Sequence of chain 1.A:
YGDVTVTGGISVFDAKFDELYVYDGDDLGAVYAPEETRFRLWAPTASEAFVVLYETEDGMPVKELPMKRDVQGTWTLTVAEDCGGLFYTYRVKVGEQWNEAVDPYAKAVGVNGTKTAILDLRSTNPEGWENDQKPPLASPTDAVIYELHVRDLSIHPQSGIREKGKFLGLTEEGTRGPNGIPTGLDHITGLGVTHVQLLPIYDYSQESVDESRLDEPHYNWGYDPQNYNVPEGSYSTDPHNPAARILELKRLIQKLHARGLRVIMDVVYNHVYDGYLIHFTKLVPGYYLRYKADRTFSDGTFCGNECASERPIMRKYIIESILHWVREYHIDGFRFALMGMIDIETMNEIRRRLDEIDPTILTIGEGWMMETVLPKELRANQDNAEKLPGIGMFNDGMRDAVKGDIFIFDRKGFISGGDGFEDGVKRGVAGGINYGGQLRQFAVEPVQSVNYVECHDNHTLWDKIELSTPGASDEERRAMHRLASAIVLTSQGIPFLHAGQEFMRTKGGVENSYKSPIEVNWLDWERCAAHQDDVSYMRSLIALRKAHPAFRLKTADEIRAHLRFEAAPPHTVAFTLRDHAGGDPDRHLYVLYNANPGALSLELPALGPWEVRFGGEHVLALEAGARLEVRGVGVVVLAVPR

Binding-site contacts:
Ligand atom C6 contacts residue PHE627 of chain 1.A at 4.3 Å (hydrophobic).
Ligand atom C5 contacts residue PHE627 of chain 1.A at 4.2 Å (hydrophobic).
Ligand atom O5 contacts residue SER553 of chain 1.A at 3.0 Å (h-bond).
Ligand atom O2 contacts residue TYR550 of chain 1.A at 4.0 Å.
Ligand atom C6 contacts residue SER549 of chain 1.A at 3.4 Å.
Ligand atom O5 contacts residue PHE627 of chain 1.A at 3.7 Å.
Ligand atom C5 contacts residue SER553 of chain 1.A at 4.2 Å.
Ligand atom O3 contacts residue GLY628 of chain 1.A at 2.8 Å (h-bond).
Ligand atom O3 contacts residue TYR550 of chain 1.A at 3.6 Å.
Ligand atom C5 contacts residue SER549 of chain 1.A at 3.8 Å.
Ligand atom C2 contacts residue ARG495 of chain 1.A at 3.7 Å.
Ligand atom O2 contacts residue GLU630 of chain 1.A at 2.8 Å (salt-bridge).
Ligand atom C6 contacts residue SER553 of chain 1.A at 3.9 Å.
Ligand atom C2 contacts residue ASP546 of chain 1.A at 3.5 Å.
Ligand atom O2 contacts residue ASP546 of chain 1.A at 3.8 Å.
Ligand atom C1 contacts residue SER553 of chain 1.A at 3.5 Å.
Ligand atom O3 contacts residue ARG495 of chain 1.A at 3.0 Å (salt-bridge).
Ligand atom C3 contacts residue GLU630 of chain 1.A at 3.4 Å.
Ligand atom C2 contacts residue GLU630 of chain 1.A at 3.9 Å.
Ligand atom C1 contacts residue PHE627 of chain 1.A at 4.0 Å (hydrophobic).
Ligand atom O2 contacts residue ARG495 of chain 1.A at 2.9 Å (salt-bridge).
Ligand atom O3 contacts residue GLU630 of chain 1.A at 2.6 Å (salt-bridge).
Ligand atom C1 contacts residue ASP546 of chain 1.A at 3.8 Å.
Ligand atom C4 contacts residue ASP546 of chain 1.A at 4.3 Å.
Ligand atom O4 contacts residue ASP546 of chain 1.A at 4.2 Å.
Ligand atom O3 contacts residue GLY629 of chain 1.A at 3.6 Å (h-bond).
Ligand atom C3 contacts residue ARG495 of chain 1.A at 4.1 Å.
Ligand atom O6 contacts residue SER553 of chain 1.A at 3.7 Å.
Ligand atom C1 contacts residue SER549 of chain 1.A at 4.2 Å.
Ligand atom C4 contacts residue PHE627 of chain 1.A at 3.9 Å (hydrophobic).
Ligand atom C3 contacts residue GLY628 of chain 1.A at 4.0 Å.
Ligand atom C3 contacts residue ASP546 of chain 1.A at 3.2 Å.
Ligand atom C2 contacts residue TYR550 of chain 1.A at 4.3 Å (hydrophobic).
Ligand atom O6 contacts residue SER549 of chain 1.A at 2.6 Å (h-bond).
Ligand atom O5 contacts residue SER549 of chain 1.A at 3.1 Å (h-bond).
Ligand atom C2 contacts residue PHE627 of chain 1.A at 3.7 Å (hydrophobic).
Ligand atom O5 contacts residue ASP546 of chain 1.A at 4.2 Å.
Ligand atom O6 contacts residue TYR550 of chain 1.A at 4.2 Å.
Ligand atom O3 contacts residue ASP546 of chain 1.A at 2.8 Å (salt-bridge).
Ligand atom O3 contacts residue PHE627 of chain 1.A at 3.9 Å.

A protein and the small-molecule ligand that binds it are described below.
Small molecule (SMILES): OC[C@H]1O[C@H](O[C@H]2[C@H](O)[C@@H](O)[C@@H](O[C@H]3[C@H](O)[C@@H](O)[C@@H](O)O[C@@H]3CO)O[C@@H]2CO)[C@H](O)[C@@H](O)[C@@H]1O